Sequence of chain 1.C:
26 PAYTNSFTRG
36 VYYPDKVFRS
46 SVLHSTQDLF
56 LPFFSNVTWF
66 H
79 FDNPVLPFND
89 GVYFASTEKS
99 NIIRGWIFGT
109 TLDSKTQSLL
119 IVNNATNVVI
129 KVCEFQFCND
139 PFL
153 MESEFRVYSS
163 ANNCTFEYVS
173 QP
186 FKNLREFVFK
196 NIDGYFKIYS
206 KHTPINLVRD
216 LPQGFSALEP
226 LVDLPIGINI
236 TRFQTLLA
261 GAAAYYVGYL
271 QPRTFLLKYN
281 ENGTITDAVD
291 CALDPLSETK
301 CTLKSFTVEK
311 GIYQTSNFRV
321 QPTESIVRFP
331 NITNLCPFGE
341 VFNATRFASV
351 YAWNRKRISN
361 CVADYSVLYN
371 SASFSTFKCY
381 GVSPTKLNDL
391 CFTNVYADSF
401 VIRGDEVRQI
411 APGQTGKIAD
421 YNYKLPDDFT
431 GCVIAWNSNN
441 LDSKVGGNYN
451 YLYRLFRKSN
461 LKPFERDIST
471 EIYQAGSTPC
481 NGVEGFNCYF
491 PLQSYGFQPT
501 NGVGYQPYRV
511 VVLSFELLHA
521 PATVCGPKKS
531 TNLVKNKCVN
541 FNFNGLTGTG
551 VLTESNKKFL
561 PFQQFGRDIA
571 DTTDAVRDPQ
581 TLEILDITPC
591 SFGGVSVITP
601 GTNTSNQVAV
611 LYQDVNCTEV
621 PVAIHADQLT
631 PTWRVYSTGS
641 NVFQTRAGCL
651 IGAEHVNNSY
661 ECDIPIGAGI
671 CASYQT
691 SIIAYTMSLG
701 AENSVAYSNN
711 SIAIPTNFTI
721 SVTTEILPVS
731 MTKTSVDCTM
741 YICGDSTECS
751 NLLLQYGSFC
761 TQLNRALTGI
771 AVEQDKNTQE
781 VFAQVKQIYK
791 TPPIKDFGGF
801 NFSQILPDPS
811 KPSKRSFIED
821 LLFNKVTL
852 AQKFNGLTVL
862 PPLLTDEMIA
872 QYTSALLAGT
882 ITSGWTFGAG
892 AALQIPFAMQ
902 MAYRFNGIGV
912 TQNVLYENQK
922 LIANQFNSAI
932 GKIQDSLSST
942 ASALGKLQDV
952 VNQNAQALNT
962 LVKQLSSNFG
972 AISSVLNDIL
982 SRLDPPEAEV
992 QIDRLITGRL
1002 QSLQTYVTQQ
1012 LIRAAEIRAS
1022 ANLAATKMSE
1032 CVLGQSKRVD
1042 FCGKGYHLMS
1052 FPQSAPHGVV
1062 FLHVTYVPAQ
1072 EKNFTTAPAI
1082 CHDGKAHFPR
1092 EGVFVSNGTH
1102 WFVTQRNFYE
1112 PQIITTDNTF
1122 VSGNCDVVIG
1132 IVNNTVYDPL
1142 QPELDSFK

This protein binds this small molecule.
Small molecule (SMILES): CC(=O)N[C@@H]1[C@@H](O)[C@H](O)[C@@H](CO)O[C@H]1O

Binding-site contacts:
Ligand atom C2 contacts residue ASN343 of chain 1.C at 2.5 Å.
Ligand atom O5 contacts residue ASN343 of chain 1.C at 2.4 Å (h-bond).
Ligand atom C4 contacts residue ASN343 of chain 1.C at 4.2 Å.
Ligand atom O7 contacts residue ASN343 of chain 1.C at 4.3 Å.
Ligand atom C3 contacts residue ASN343 of chain 1.C at 3.8 Å.
Ligand atom C5 contacts residue ASN343 of chain 1.C at 3.7 Å.
Ligand atom C8 contacts residue PHE342 of chain 1.C at 3.8 Å (hydrophobic).
Ligand atom O3 contacts residue VAL367 of chain 1.C at 4.4 Å.
Ligand atom C1 contacts residue ASN343 of chain 1.C at 1.4 Å.
Ligand atom C8 contacts residue PHE338 of chain 1.C at 3.8 Å (hydrophobic).
Ligand atom C7 contacts residue ASN343 of chain 1.C at 3.9 Å.
Ligand atom N2 contacts residue ASN343 of chain 1.C at 3.0 Å (h-bond).